Sequence of chain 1.A:
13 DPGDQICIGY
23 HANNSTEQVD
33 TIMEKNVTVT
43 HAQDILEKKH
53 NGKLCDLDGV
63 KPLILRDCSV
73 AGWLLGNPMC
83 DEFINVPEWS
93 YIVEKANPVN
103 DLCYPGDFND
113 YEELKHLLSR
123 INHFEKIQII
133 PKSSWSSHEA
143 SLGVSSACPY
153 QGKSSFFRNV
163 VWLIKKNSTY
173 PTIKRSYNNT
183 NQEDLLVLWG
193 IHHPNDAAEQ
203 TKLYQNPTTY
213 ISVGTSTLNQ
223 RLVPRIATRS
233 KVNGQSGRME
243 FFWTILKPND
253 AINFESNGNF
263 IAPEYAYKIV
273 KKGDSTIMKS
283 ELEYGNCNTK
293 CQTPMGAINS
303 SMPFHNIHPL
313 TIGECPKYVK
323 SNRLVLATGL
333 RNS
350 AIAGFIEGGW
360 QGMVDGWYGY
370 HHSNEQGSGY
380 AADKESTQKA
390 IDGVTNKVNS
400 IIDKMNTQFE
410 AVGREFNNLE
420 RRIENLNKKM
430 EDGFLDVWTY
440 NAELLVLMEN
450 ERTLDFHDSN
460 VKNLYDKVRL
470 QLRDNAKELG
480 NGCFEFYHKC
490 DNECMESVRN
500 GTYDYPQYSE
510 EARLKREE

This protein binds this small molecule.
Small molecule (SMILES): CC(=O)N[C@@H]1[C@@H](O)[C@H](O)[C@@H](CO)O[C@H]1O

Binding-site contacts:
Ligand atom C2 contacts residue ASN169 of chain 1.A at 2.5 Å.
Ligand atom N2 contacts residue ASN169 of chain 1.A at 3.5 Å (h-bond).
Ligand atom O5 contacts residue ASN169 of chain 1.A at 2.4 Å (h-bond).
Ligand atom C6 contacts residue ASN169 of chain 1.A at 3.1 Å.
Ligand atom C4 contacts residue ASN169 of chain 1.A at 3.7 Å.
Ligand atom O6 contacts residue ASN169 of chain 1.A at 4.3 Å.
Ligand atom C1 contacts residue ASN169 of chain 1.A at 1.4 Å.
Ligand atom C5 contacts residue ASN169 of chain 1.A at 3.1 Å.
Ligand atom C3 contacts residue ASN169 of chain 1.A at 3.6 Å.
Ligand atom O7 contacts residue ASN169 of chain 1.A at 4.1 Å.
Ligand atom C7 contacts residue ASN169 of chain 1.A at 4.2 Å.